Binding-site contacts:
Ligand atom N6 contacts residue VAL418 of chain 2.A at 3.6 Å.
Ligand atom C2 contacts residue PRO419 of chain 2.A at 4.4 Å (hydrophobic).
Ligand atom C5 contacts residue PRO419 of chain 2.A at 4.2 Å (hydrophobic).
Ligand atom C6 contacts residue VAL418 of chain 2.A at 3.8 Å (hydrophobic).
Ligand atom O4' contacts residue HIS630 of chain 2.A at 4.4 Å.
Ligand atom N9 contacts residue HIS630 of chain 2.A at 4.2 Å.
Ligand atom N6 contacts residue PRO633 of chain 2.A at 4.1 Å.
Ligand atom C8 contacts residue HIS630 of chain 2.A at 3.4 Å.
Ligand atom C5 contacts residue PRO631 of chain 2.A at 4.4 Å (hydrophobic).
Ligand atom C6 contacts residue SER632 of chain 2.A at 4.3 Å.
Ligand atom C8 contacts residue PRO419 of chain 2.A at 4.3 Å (hydrophobic).
Ligand atom O4' contacts residue PRO631 of chain 2.A at 3.8 Å.
Ligand atom O2P contacts residue PHE629 of chain 2.A at 4.0 Å.
Ligand atom N9 contacts residue PRO419 of chain 2.A at 4.2 Å.
Ligand atom N6 contacts residue PRO631 of chain 2.A at 3.9 Å.
Ligand atom N7 contacts residue PRO419 of chain 2.A at 4.4 Å.
Ligand atom N1 contacts residue ILE622 of chain 2.A at 4.4 Å.
Ligand atom C1' contacts residue HIS630 of chain 2.A at 4.0 Å.
Ligand atom N6 contacts residue GLY639 of chain 2.A at 2.8 Å (h-bond).
Ligand atom C5 contacts residue SER632 of chain 2.A at 4.3 Å.
Ligand atom N6 contacts residue SER632 of chain 2.A at 3.9 Å.
Ligand atom C6 contacts residue GLY639 of chain 2.A at 3.7 Å.
Ligand atom N1 contacts residue VAL418 of chain 2.A at 3.8 Å.
Ligand atom N7 contacts residue ASP609 of chain 2.A at 4.4 Å.
Ligand atom O2P contacts residue PRO631 of chain 2.A at 3.8 Å.
Ligand atom N6 contacts residue GLY637 of chain 2.A at 4.1 Å.
Ligand atom O2P contacts residue HIS628 of chain 2.A at 4.3 Å.
Ligand atom N1 contacts residue GLY639 of chain 2.A at 2.9 Å (h-bond).
Ligand atom O5' contacts residue PRO631 of chain 2.A at 4.1 Å.
Ligand atom N6 contacts residue PHE638 of chain 2.A at 3.8 Å.
Ligand atom C6 contacts residue PRO419 of chain 2.A at 4.4 Å (hydrophobic).
Ligand atom O5' contacts residue PHE629 of chain 2.A at 4.2 Å.
Ligand atom C2 contacts residue GLY639 of chain 2.A at 3.7 Å.
Ligand atom N1 contacts residue PRO631 of chain 2.A at 4.2 Å.
Ligand atom C2' contacts residue PRO419 of chain 2.A at 4.0 Å (hydrophobic).
Ligand atom N7 contacts residue SER632 of chain 2.A at 3.8 Å.
Ligand atom N3 contacts residue PRO419 of chain 2.A at 4.3 Å.
Ligand atom N7 contacts residue HIS630 of chain 2.A at 4.1 Å.
Ligand atom C6 contacts residue PRO631 of chain 2.A at 4.0 Å (hydrophobic).
Ligand atom C4 contacts residue PRO419 of chain 2.A at 4.2 Å (hydrophobic).

A protein and the small-molecule ligand that binds it are described below.
Small molecule (SMILES): Nc1ncnc2c1ncn2[C@H]1C[C@H](O)[C@@H](COP(=O)(O)O)O1

Sequence of chain 2.A:
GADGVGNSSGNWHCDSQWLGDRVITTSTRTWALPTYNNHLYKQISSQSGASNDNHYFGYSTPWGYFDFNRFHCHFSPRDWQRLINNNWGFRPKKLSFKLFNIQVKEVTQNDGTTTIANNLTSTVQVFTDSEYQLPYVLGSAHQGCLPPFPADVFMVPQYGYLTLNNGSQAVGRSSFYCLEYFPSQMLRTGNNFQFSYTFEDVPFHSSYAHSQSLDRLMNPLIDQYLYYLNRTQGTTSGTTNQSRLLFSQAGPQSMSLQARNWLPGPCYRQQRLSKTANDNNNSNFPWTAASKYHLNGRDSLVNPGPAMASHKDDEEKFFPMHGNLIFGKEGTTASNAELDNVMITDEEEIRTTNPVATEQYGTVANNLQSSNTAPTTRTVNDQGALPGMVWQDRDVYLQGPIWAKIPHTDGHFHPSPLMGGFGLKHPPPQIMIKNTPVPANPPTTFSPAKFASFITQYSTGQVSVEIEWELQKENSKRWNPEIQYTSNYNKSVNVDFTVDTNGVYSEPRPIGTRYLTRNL